The small molecule below binds the protein below.
Small molecule (SMILES): CC(=O)N[C@H]1[C@H](O[C@H]2[C@H](O)[C@@H](NC(C)=O)CO[C@@H]2CO)O[C@H](CO)[C@@H](O)[C@@H]1O

Binding-site contacts:
Ligand atom O7 contacts residue THR156 of chain 38.A at 4.2 Å.
Ligand atom C2 contacts residue ASN154 of chain 38.A at 2.9 Å.
Ligand atom C6 contacts residue THR156 of chain 38.A at 4.2 Å.
Ligand atom C8 contacts residue GLY150 of chain 38.A at 4.3 Å.
Ligand atom O5 contacts residue THR156 of chain 38.A at 3.9 Å.
Ligand atom C5 contacts residue THR156 of chain 38.A at 3.7 Å.
Ligand atom O7 contacts residue ASN154 of chain 38.A at 1.3 Å (h-bond).
Ligand atom N2 contacts residue ASN154 of chain 38.A at 2.2 Å (h-bond).
Ligand atom C7 contacts residue VAL153 of chain 38.A at 4.0 Å (hydrophobic).
Ligand atom C7 contacts residue GLY150 of chain 38.A at 4.5 Å.
Ligand atom C3 contacts residue ASN154 of chain 38.A at 4.3 Å.
Ligand atom C7 contacts residue ASN154 of chain 38.A at 1.9 Å.
Ligand atom O5 contacts residue ASN154 of chain 38.A at 3.7 Å.
Ligand atom C8 contacts residue ASN154 of chain 38.A at 3.4 Å.
Ligand atom C1 contacts residue ASN154 of chain 38.A at 2.6 Å.
Ligand atom C1 contacts residue THR156 of chain 38.A at 4.1 Å.
Ligand atom O7 contacts residue VAL153 of chain 38.A at 2.8 Å (h-bond).
Ligand atom O7 contacts residue GLY150 of chain 38.A at 4.2 Å.

Sequence of chain 38.A:
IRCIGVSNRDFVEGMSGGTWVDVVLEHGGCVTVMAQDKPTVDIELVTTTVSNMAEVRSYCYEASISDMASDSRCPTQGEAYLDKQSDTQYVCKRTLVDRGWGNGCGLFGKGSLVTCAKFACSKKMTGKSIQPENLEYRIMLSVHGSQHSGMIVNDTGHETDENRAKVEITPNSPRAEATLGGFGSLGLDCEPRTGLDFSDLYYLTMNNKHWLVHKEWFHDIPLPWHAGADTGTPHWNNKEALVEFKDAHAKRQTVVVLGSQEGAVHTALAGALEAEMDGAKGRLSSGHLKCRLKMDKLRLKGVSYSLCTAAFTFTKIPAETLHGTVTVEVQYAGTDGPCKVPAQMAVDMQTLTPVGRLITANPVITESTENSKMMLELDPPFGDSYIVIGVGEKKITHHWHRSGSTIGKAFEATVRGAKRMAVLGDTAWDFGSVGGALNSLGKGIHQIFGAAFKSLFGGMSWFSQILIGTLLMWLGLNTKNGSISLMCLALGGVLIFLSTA